Sequence of chain 2.A:
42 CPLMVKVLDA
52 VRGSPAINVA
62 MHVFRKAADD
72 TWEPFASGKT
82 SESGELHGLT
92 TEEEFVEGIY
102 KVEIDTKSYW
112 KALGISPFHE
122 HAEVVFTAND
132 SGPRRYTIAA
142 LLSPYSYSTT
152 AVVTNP

Binding-site contacts:
Ligand atom CAW contacts residue LYS47 of chain 2.A at 3.6 Å.
Ligand atom CAU contacts residue MKT1 of chain 2.C at 1.4 Å.
Ligand atom CBA contacts residue MKT1 of chain 2.C at 1.0 Å.
Ligand atom OAP contacts residue MKT1 of chain 2.C at 0.7 Å.
Ligand atom CAN contacts residue THR138 of chain 1.A at 3.5 Å.
Ligand atom CAS contacts residue MKT1 of chain 2.C at 0.5 Å.
Ligand atom CAL contacts residue MKT1 of chain 2.C at 0.8 Å.
Ligand atom CAD contacts residue SER149 of chain 1.A at 3.6 Å.
Ligand atom CAQ contacts residue VAL153 of chain 1.A at 3.5 Å (hydrophobic).
Ligand atom OAI contacts residue MKT1 of chain 2.C at 2.2 Å.
Ligand atom CAM contacts residue LYS47 of chain 2.A at 3.4 Å.
Ligand atom CAZ contacts residue MKT1 of chain 2.C at 0.7 Å.
Ligand atom OAI contacts residue LEU49 of chain 2.A at 3.6 Å.
Ligand atom CAS contacts residue ALA140 of chain 2.A at 3.1 Å (hydrophobic).
Ligand atom CBC contacts residue MKT1 of chain 2.C at 0.6 Å.
Ligand atom CAM contacts residue MKT1 of chain 2.C at 2.0 Å.
Ligand atom CAC contacts residue MKT1 of chain 2.C at 0.7 Å.
Ligand atom CAO contacts residue MKT1 of chain 2.C at 1.6 Å.
Ligand atom OAF contacts residue ALA140 of chain 2.A at 3.3 Å.
Ligand atom OAI contacts residue VAL153 of chain 1.A at 3.1 Å.
Ligand atom CAD contacts residue THR151 of chain 1.A at 3.4 Å.
Ligand atom CAT contacts residue LYS47 of chain 2.A at 3.3 Å.
Ligand atom CAK contacts residue MKT1 of chain 2.C at 0.9 Å.
Ligand atom CAY contacts residue MKT1 of chain 2.C at 0.8 Å.
Ligand atom CAU contacts residue ALA140 of chain 2.A at 3.2 Å (hydrophobic).
Ligand atom CBB contacts residue MKT1 of chain 2.C at 1.0 Å.
Ligand atom CAD contacts residue MKT1 of chain 2.C at 2.7 Å.
Ligand atom CAT contacts residue MKT1 of chain 2.C at 3.1 Å.
Ligand atom OAE contacts residue ALA140 of chain 1.A at 3.6 Å.
Ligand atom OAH contacts residue THR151 of chain 2.A at 3.3 Å (h-bond).
Ligand atom CAW contacts residue MKT1 of chain 2.C at 3.1 Å.
Ligand atom OAH contacts residue ALA140 of chain 2.A at 3.5 Å.
Ligand atom CAX contacts residue MKT1 of chain 2.C at 1.0 Å.
Ligand atom CAV contacts residue MKT1 of chain 2.C at 1.8 Å.
Ligand atom OAF contacts residue THR151 of chain 2.A at 3.3 Å.
Ligand atom OAE contacts residue MKT1 of chain 2.C at 0.5 Å.
Ligand atom OAH contacts residue MKT1 of chain 2.C at 0.9 Å.
Ligand atom CAR contacts residue MKT1 of chain 2.C at 2.0 Å.
Ligand atom OAF contacts residue MKT1 of chain 2.C at 1.6 Å (h-bond).
Ligand atom CAJ contacts residue LYS47 of chain 2.A at 3.5 Å.

Sequence of chain 1.A:
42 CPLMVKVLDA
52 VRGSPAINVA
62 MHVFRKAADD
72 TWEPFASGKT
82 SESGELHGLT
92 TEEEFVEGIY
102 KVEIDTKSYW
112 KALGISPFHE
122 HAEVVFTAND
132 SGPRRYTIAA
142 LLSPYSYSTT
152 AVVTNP

This protein binds this small molecule.
Small molecule (SMILES): CC(C)=CCc1c(O)cc2oc3cc(O)c(O)c(CC=C(C)C)c3c(=O)c2c1O